This protein binds this small molecule.
Small molecule (SMILES): CC(=O)N[C@H]1[C@H](O[C@H]2[C@H](O)[C@@H](NC(C)=O)CO[C@@H]2CO)O[C@H](CO)[C@@H](O[C@@H]2O[C@H](CO[C@@H]3O[C@H](CO)[C@@H](O)[C@H](O)[C@@H]3O)[C@@H](O)[C@H](O[C@@H]3O[C@H](CO)[C@@H](O)[C@H](O)[C@@H]3O)[C@@H]2O)[C@@H]1O

Binding-site contacts:
Ligand atom O7 contacts residue MET1456 of chain 1.A at 3.5 Å.
Ligand atom O3 contacts residue GLN1457 of chain 1.A at 4.3 Å.
Ligand atom C6 contacts residue ASP1507 of chain 1.A at 3.7 Å.
Ligand atom C3 contacts residue PRO85 of chain 1.A at 4.3 Å (hydrophobic).
Ligand atom C2 contacts residue MET1456 of chain 1.A at 4.0 Å (hydrophobic).
Ligand atom C1 contacts residue MET1456 of chain 1.A at 4.5 Å (hydrophobic).
Ligand atom O5 contacts residue PRO1459 of chain 1.A at 4.2 Å.
Ligand atom C5 contacts residue ASP1507 of chain 1.A at 4.2 Å.
Ligand atom C8 contacts residue ASN1504 of chain 1.A at 4.2 Å.
Ligand atom N2 contacts residue ASN1504 of chain 1.A at 2.9 Å (h-bond).
Ligand atom C4 contacts residue PRO85 of chain 1.A at 4.0 Å (hydrophobic).
Ligand atom C5 contacts residue ASN1504 of chain 1.A at 3.7 Å.
Ligand atom O3 contacts residue TYR84 of chain 1.A at 4.2 Å.
Ligand atom C6 contacts residue TYR84 of chain 1.A at 3.3 Å (hydrophobic).
Ligand atom C6 contacts residue PRO85 of chain 1.A at 3.7 Å (hydrophobic).
Ligand atom C1 contacts residue ASP1507 of chain 1.A at 4.1 Å.
Ligand atom C5 contacts residue PRO85 of chain 1.A at 3.8 Å (hydrophobic).
Ligand atom C5 contacts residue TYR84 of chain 1.A at 3.7 Å (hydrophobic).
Ligand atom C1 contacts residue ASN1504 of chain 1.A at 1.4 Å.
Ligand atom C1 contacts residue PRO85 of chain 1.A at 4.5 Å (hydrophobic).
Ligand atom C4 contacts residue ASN1504 of chain 1.A at 4.2 Å.
Ligand atom O7 contacts residue GLN1457 of chain 1.A at 3.8 Å.
Ligand atom C2 contacts residue PRO85 of chain 1.A at 4.3 Å (hydrophobic).
Ligand atom O6 contacts residue PRO85 of chain 1.A at 3.6 Å.
Ligand atom C7 contacts residue MET1456 of chain 1.A at 3.8 Å (hydrophobic).
Ligand atom N2 contacts residue MET1456 of chain 1.A at 4.2 Å.
Ligand atom O6 contacts residue TYR84 of chain 1.A at 3.9 Å.
Ligand atom O5 contacts residue ASN1504 of chain 1.A at 2.4 Å (h-bond).
Ligand atom O4 contacts residue LYS99 of chain 1.A at 4.3 Å.
Ligand atom O4 contacts residue PRO85 of chain 1.A at 3.3 Å.
Ligand atom O7 contacts residue ASN1504 of chain 1.A at 4.5 Å.
Ligand atom C2 contacts residue ASN1504 of chain 1.A at 2.5 Å.
Ligand atom O6 contacts residue ASP1507 of chain 1.A at 2.3 Å (salt-bridge).
Ligand atom O5 contacts residue ASN1458 of chain 1.A at 4.5 Å.
Ligand atom C1 contacts residue SER1506 of chain 1.A at 4.0 Å.
Ligand atom C8 contacts residue MET1456 of chain 1.A at 3.7 Å (hydrophobic).
Ligand atom C3 contacts residue ASN1504 of chain 1.A at 3.8 Å.
Ligand atom C7 contacts residue ASN1504 of chain 1.A at 3.9 Å.
Ligand atom O5 contacts residue ASP1507 of chain 1.A at 3.7 Å.

Sequence of chain 1.A:
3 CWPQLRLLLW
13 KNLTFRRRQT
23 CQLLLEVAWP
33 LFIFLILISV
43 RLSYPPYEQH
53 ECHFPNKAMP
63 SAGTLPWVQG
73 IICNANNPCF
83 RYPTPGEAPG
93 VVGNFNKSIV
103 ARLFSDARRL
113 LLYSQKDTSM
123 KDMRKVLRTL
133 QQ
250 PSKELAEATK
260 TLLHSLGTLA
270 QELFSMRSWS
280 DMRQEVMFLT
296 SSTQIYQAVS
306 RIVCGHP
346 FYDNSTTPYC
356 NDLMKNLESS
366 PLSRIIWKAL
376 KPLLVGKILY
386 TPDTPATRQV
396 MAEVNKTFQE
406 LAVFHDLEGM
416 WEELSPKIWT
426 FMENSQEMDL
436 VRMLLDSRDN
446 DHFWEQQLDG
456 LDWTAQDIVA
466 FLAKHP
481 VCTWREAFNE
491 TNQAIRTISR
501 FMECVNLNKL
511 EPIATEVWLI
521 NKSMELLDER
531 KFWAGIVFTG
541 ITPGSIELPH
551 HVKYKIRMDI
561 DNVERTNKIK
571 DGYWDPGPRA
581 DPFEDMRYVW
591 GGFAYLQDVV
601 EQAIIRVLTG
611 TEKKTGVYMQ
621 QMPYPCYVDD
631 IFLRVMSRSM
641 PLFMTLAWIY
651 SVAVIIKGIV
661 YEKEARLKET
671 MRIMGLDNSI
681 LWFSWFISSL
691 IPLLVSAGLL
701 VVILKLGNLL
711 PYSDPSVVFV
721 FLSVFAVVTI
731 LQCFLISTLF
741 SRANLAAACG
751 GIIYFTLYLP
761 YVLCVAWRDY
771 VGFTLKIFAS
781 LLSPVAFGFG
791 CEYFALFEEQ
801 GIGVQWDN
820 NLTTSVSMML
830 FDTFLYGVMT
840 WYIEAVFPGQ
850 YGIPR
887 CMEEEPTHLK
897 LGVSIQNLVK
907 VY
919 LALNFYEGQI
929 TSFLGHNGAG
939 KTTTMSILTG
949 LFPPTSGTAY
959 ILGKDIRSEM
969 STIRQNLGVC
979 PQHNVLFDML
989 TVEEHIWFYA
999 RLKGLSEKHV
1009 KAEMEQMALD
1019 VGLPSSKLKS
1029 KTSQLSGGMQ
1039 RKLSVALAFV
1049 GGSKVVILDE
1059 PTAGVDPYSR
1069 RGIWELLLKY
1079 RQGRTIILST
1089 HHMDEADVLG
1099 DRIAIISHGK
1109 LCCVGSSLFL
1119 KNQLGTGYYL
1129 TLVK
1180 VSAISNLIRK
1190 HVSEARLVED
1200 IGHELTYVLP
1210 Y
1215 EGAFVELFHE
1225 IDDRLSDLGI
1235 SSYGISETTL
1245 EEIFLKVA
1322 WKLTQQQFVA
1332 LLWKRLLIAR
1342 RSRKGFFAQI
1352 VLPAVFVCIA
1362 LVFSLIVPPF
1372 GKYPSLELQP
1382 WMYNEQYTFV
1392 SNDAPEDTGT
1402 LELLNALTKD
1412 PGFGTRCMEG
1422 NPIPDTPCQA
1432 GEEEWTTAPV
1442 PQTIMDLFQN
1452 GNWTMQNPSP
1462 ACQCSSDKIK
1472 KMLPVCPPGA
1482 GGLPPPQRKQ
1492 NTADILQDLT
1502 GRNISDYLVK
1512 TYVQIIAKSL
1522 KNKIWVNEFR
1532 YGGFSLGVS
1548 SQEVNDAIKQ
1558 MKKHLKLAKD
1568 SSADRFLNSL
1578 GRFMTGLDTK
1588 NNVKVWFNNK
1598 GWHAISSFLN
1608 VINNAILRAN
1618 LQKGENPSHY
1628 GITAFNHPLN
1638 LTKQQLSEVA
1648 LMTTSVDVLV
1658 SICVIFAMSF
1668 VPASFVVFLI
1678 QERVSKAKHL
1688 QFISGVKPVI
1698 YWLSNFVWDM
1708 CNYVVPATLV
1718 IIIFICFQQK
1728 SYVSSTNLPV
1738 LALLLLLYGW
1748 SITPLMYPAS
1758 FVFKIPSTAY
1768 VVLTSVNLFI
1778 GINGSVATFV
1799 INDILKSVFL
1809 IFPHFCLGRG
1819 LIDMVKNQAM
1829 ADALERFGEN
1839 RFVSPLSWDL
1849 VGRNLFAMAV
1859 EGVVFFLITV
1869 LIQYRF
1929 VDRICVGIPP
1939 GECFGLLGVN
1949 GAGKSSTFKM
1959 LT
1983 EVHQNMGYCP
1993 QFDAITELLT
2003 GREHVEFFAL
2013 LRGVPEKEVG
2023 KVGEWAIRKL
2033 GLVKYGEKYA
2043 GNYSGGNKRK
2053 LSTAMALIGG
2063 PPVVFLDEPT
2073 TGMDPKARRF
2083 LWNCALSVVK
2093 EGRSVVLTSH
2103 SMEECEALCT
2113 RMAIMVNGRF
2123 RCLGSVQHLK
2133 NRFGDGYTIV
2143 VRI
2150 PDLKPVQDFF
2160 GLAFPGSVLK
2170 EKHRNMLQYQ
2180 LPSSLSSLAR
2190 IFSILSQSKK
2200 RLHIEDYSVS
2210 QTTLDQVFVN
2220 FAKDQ